Binding-site contacts:
Ligand atom C6 contacts residue SER139 of chain 1.A at 3.3 Å.
Ligand atom O3 contacts residue GLY62 of chain 1.B at 4.0 Å.
Ligand atom O2 contacts residue ASN116 of chain 1.A at 4.0 Å.
Ligand atom O4 contacts residue SER139 of chain 1.A at 4.3 Å.
Ligand atom C2 contacts residue ASN117 of chain 1.A at 4.2 Å.
Ligand atom C6 contacts residue GLY62 of chain 1.B at 4.3 Å.
Ligand atom C2 contacts residue ASN137 of chain 1.A at 3.9 Å.
Ligand atom O6 contacts residue GLY62 of chain 1.B at 3.2 Å.
Ligand atom O6 contacts residue PHE118 of chain 1.A at 2.9 Å (h-bond).
Ligand atom O5 contacts residue ASN116 of chain 1.A at 3.3 Å (h-bond).
Ligand atom O6 contacts residue ASN140 of chain 1.B at 4.1 Å.
Ligand atom C2 contacts residue GLY61 of chain 1.B at 4.3 Å.
Ligand atom C4 contacts residue GLY61 of chain 1.B at 4.1 Å.
Ligand atom O5 contacts residue ASN65 of chain 1.B at 3.9 Å.
Ligand atom O4 contacts residue ASN117 of chain 1.A at 4.1 Å.
Ligand atom O6 contacts residue SER139 of chain 1.A at 3.6 Å.
Ligand atom C1 contacts residue ASN116 of chain 1.A at 3.0 Å.
Ligand atom O4 contacts residue GLY62 of chain 1.B at 3.9 Å.
Ligand atom O1 contacts residue ASN116 of chain 1.A at 4.3 Å.
Ligand atom C6 contacts residue ASN117 of chain 1.A at 3.5 Å.
Ligand atom C2 contacts residue ASN65 of chain 1.B at 3.9 Å.
Ligand atom C3 contacts residue GLY61 of chain 1.B at 4.2 Å.
Ligand atom O4 contacts residue ASN137 of chain 1.A at 4.0 Å.
Ligand atom O3 contacts residue ASN137 of chain 1.A at 3.1 Å (h-bond).
Ligand atom C3 contacts residue GLY62 of chain 1.B at 4.2 Å.
Ligand atom O3 contacts residue GLY61 of chain 1.B at 3.3 Å.
Ligand atom C1 contacts residue ASN65 of chain 1.B at 3.8 Å.
Ligand atom C4 contacts residue ASN117 of chain 1.A at 3.5 Å.
Ligand atom C3 contacts residue ASN137 of chain 1.A at 3.8 Å.
Ligand atom C1 contacts residue ASN117 of chain 1.A at 4.3 Å.
Ligand atom O3 contacts residue LYS113 of chain 1.A at 3.9 Å.
Ligand atom C4 contacts residue GLY62 of chain 1.B at 3.5 Å.
Ligand atom C1 contacts residue PHE118 of chain 1.A at 3.8 Å (hydrophobic).
Ligand atom O5 contacts residue PHE118 of chain 1.A at 2.9 Å (h-bond).
Ligand atom C4 contacts residue ASN137 of chain 1.A at 4.0 Å.
Ligand atom C6 contacts residue PHE118 of chain 1.A at 3.4 Å (hydrophobic).
Ligand atom O5 contacts residue ASN117 of chain 1.A at 3.7 Å.
Ligand atom C5 contacts residue PHE118 of chain 1.A at 3.8 Å (hydrophobic).
Ligand atom C2 contacts residue ASN116 of chain 1.A at 3.4 Å.
Ligand atom C5 contacts residue ASN117 of chain 1.A at 3.9 Å.

This small molecule binds to this protein.
Small molecule (SMILES): OC[C@H]1O[C@H](O[C@H]2O[C@H](CO)[C@@H](O)[C@H](O)[C@H]2O)[C@H](O)[C@@H](O)[C@@H]1O

Sequence of chain 1.B:
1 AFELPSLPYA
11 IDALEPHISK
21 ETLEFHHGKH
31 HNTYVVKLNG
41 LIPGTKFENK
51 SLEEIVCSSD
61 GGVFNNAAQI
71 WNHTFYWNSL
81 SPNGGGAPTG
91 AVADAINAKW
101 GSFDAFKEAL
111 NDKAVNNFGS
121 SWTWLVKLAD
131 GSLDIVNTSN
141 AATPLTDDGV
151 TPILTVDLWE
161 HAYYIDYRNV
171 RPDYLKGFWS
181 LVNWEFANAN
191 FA

Sequence of chain 1.A:
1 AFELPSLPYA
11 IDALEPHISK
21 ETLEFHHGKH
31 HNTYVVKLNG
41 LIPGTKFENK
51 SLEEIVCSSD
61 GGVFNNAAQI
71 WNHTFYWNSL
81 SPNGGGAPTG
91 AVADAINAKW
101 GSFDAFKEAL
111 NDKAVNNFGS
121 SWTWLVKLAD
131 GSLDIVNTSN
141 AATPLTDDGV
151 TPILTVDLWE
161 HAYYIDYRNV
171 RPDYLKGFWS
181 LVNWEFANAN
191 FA